This protein binds this small molecule.
Small molecule (SMILES): CC(=O)N[C@@H]1[C@@H](O)[C@H](O)[C@@H](CO)O[C@H]1O

Sequence of chain 1.A:
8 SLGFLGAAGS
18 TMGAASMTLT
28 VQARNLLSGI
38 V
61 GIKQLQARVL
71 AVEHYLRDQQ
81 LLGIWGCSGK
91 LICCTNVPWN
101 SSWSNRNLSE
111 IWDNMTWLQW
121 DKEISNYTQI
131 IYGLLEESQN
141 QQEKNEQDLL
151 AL

Binding-site contacts:
Ligand atom C5 contacts residue ASN100 of chain 1.A at 3.7 Å.
Ligand atom C1 contacts residue ASN100 of chain 1.A at 1.4 Å.
Ligand atom C1 contacts residue SER102 of chain 1.A at 3.7 Å.
Ligand atom O5 contacts residue SER102 of chain 1.A at 3.8 Å.
Ligand atom C8 contacts residue ASN100 of chain 1.A at 4.4 Å.
Ligand atom C2 contacts residue ASN100 of chain 1.A at 2.4 Å.
Ligand atom C7 contacts residue ASN100 of chain 1.A at 3.3 Å.
Ligand atom C3 contacts residue ASN100 of chain 1.A at 3.8 Å.
Ligand atom C5 contacts residue SER102 of chain 1.A at 4.5 Å.
Ligand atom C4 contacts residue ASN100 of chain 1.A at 4.2 Å.
Ligand atom N2 contacts residue ASN100 of chain 1.A at 2.9 Å (h-bond).
Ligand atom O5 contacts residue ASN100 of chain 1.A at 2.4 Å (h-bond).
Ligand atom O7 contacts residue ASN100 of chain 1.A at 3.3 Å (h-bond).